Sequence of chain 1.C:
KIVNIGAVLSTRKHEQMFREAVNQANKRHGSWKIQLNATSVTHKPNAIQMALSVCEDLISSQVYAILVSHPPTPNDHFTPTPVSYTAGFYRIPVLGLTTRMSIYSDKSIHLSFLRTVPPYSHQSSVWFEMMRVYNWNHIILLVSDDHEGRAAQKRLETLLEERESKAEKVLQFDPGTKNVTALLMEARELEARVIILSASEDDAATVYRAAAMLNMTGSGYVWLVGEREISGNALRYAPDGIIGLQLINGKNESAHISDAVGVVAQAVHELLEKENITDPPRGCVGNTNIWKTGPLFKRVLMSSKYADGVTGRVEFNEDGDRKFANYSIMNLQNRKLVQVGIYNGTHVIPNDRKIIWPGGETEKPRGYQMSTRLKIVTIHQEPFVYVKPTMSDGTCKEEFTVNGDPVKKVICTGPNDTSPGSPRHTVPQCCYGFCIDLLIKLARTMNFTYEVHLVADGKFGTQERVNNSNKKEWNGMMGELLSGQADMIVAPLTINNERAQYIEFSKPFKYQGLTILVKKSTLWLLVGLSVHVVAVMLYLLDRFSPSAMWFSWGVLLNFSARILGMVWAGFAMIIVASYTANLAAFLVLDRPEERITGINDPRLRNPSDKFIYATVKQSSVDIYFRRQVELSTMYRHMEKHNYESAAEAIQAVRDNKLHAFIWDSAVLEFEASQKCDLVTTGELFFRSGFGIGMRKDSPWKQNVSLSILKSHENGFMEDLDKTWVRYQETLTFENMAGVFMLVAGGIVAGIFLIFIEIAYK

Binding-site contacts:
Ligand atom C8 contacts residue GLY336 of chain 1.C at 3.7 Å.
Ligand atom N2 contacts residue ASN350 of chain 1.C at 2.9 Å (h-bond).
Ligand atom C8 contacts residue ASN350 of chain 1.C at 4.4 Å.
Ligand atom C7 contacts residue ASN368 of chain 1.C at 3.4 Å.
Ligand atom C5 contacts residue ASN350 of chain 1.C at 3.6 Å.
Ligand atom C1 contacts residue ASN350 of chain 1.C at 1.4 Å.
Ligand atom C8 contacts residue THR335 of chain 1.C at 3.5 Å.
Ligand atom O5 contacts residue ASN350 of chain 1.C at 2.3 Å (h-bond).
Ligand atom C7 contacts residue ASN350 of chain 1.C at 4.1 Å.
Ligand atom C3 contacts residue ASN350 of chain 1.C at 3.8 Å.
Ligand atom C8 contacts residue ARG337 of chain 1.C at 3.5 Å.
Ligand atom C8 contacts residue PHE348 of chain 1.C at 3.3 Å (hydrophobic).
Ligand atom C2 contacts residue THR335 of chain 1.C at 4.2 Å.
Ligand atom C4 contacts residue ASN350 of chain 1.C at 4.2 Å.
Ligand atom O7 contacts residue ASN368 of chain 1.C at 2.9 Å (h-bond).
Ligand atom N2 contacts residue ASN368 of chain 1.C at 3.3 Å (h-bond).
Ligand atom O7 contacts residue PHE348 of chain 1.C at 4.0 Å.
Ligand atom C7 contacts residue PHE348 of chain 1.C at 3.8 Å (hydrophobic).
Ligand atom C2 contacts residue ASN350 of chain 1.C at 2.5 Å.

This small molecule binds to this protein.
Small molecule (SMILES): CC(=O)N[C@@H]1[C@@H](O)[C@H](O)[C@@H](CO)O[C@H]1O